Binding-site contacts:
Ligand atom N10 contacts residue MET108 of chain 1.B at 3.3 Å.
Ligand atom O17 contacts residue ILE104 of chain 1.B at 4.0 Å.
Ligand atom C9 contacts residue PRO105 of chain 1.B at 3.7 Å (hydrophobic).
Ligand atom N11 contacts residue ILE104 of chain 1.B at 4.0 Å.
Ligand atom C13 contacts residue LEU99 of chain 1.A at 4.0 Å (hydrophobic).
Ligand atom C2 contacts residue HIS98 of chain 1.B at 3.8 Å.
Ligand atom C15 contacts residue HIS31 of chain 1.A at 3.8 Å.
Ligand atom C4 contacts residue PRO101 of chain 1.A at 3.9 Å (hydrophobic).
Ligand atom C6 contacts residue TRP52 of chain 1.B at 3.7 Å (hydrophobic).
Ligand atom C13 contacts residue SER97 of chain 1.A at 3.2 Å.
Ligand atom N1 contacts residue PHE94 of chain 1.A at 3.5 Å.
Ligand atom N3 contacts residue TRP47 of chain 1.B at 3.9 Å.
Ligand atom N10 contacts residue HIS98 of chain 1.B at 3.8 Å.
Ligand atom C13 contacts residue GLY96 of chain 1.A at 3.6 Å.
Ligand atom N3 contacts residue HIS98 of chain 1.B at 3.4 Å (h-bond).
Ligand atom C4 contacts residue ASP35 of chain 1.B at 3.8 Å.
Ligand atom O19 contacts residue TRP52 of chain 1.B at 3.9 Å.
Ligand atom N11 contacts residue GLY96 of chain 1.A at 2.9 Å (h-bond).
Ligand atom C14 contacts residue SER97 of chain 1.A at 3.9 Å.
Ligand atom C2 contacts residue PHE94 of chain 1.A at 3.7 Å (hydrophobic).
Ligand atom C5 contacts residue PRO101 of chain 1.A at 3.7 Å (hydrophobic).
Ligand atom C8 contacts residue ILE104 of chain 1.B at 3.8 Å (hydrophobic).
Ligand atom N1 contacts residue PRO105 of chain 1.B at 3.4 Å.
Ligand atom O17 contacts residue HIS31 of chain 1.A at 2.9 Å (h-bond).
Ligand atom N10 contacts residue PHE94 of chain 1.A at 3.9 Å.
Ligand atom C7 contacts residue GLY96 of chain 1.A at 3.6 Å.
Ligand atom C15 contacts residue SER97 of chain 1.A at 3.2 Å.
Ligand atom C6 contacts residue PRO101 of chain 1.A at 3.8 Å (hydrophobic).
Ligand atom C13 contacts residue ILE104 of chain 1.B at 4.0 Å (hydrophobic).
Ligand atom C8 contacts residue GLY96 of chain 1.A at 3.4 Å.
Ligand atom C12 contacts residue GLY96 of chain 1.A at 3.8 Å.
Ligand atom C12 contacts residue LEU99 of chain 1.A at 3.8 Å (hydrophobic).
Ligand atom N3 contacts residue ASP35 of chain 1.B at 2.8 Å (salt-bridge).
Ligand atom C5 contacts residue TRP52 of chain 1.B at 3.8 Å (hydrophobic).
Ligand atom N10 contacts residue ASP35 of chain 1.B at 2.4 Å (salt-bridge).
Ligand atom C16 contacts residue HIS31 of chain 1.A at 3.6 Å.
Ligand atom C2 contacts residue PRO105 of chain 1.B at 3.7 Å (hydrophobic).
Ligand atom C2 contacts residue ASP35 of chain 1.B at 3.1 Å.
Ligand atom C14 contacts residue ILE104 of chain 1.B at 4.0 Å (hydrophobic).
Ligand atom O19 contacts residue LEU99 of chain 1.A at 3.2 Å.

This small molecule binds to this protein.
Small molecule (SMILES): Nc1nc2ccc(NC(=O)CCCC(=O)O)cc2[nH]1

Sequence of chain 1.B:
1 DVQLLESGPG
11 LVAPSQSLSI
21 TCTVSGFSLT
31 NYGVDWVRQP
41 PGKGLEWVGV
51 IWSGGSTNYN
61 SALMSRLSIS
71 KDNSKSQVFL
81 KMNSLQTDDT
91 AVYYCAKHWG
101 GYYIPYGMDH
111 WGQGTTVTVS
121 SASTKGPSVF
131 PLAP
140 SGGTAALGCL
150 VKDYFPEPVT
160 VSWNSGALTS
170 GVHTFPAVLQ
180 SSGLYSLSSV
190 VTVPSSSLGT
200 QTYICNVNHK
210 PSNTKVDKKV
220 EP

Sequence of chain 1.A:
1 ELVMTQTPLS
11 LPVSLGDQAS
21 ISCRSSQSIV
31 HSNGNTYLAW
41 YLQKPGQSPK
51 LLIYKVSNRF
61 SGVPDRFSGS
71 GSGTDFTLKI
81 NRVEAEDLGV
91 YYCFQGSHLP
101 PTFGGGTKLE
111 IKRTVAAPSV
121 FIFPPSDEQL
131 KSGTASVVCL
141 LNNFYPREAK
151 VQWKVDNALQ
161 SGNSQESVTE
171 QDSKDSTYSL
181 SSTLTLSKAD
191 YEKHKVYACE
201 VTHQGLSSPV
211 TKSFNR